Sequence of chain 2.A:
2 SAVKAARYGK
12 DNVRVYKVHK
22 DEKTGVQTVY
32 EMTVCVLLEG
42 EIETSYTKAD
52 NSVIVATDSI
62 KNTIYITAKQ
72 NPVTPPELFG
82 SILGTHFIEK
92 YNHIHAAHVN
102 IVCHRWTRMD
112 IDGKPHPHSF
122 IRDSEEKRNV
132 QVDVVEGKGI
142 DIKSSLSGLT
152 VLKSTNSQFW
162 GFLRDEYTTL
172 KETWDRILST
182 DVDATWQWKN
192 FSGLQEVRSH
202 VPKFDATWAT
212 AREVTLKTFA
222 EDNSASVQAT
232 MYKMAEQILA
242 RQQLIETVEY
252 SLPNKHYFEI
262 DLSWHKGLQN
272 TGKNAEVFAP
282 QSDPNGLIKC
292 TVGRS

The small molecule below binds the protein below.
Small molecule (SMILES): O=c1[nH]c(=O)c2nn[nH]c2[nH]1

Sequence of chain 1.A:
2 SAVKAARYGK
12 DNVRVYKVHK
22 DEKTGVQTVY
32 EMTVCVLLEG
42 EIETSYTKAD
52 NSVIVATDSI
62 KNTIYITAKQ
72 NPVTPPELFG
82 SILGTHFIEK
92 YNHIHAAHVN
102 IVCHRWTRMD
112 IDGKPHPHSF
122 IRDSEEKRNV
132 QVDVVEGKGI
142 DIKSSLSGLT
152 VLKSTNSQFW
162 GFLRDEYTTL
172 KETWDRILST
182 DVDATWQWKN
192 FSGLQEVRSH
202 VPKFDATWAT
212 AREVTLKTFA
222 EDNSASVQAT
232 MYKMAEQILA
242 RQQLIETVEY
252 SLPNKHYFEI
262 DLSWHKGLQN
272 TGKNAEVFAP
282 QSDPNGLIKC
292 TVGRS

Binding-site contacts:
Ligand atom N3 contacts residue ARG177 of chain 2.A at 3.0 Å (salt-bridge).
Ligand atom O6 contacts residue TYR9 of chain 1.A at 3.8 Å.
Ligand atom O2 contacts residue VAL228 of chain 2.A at 2.9 Å (h-bond).
Ligand atom N9 contacts residue THR58 of chain 1.A at 4.0 Å.
Ligand atom C5 contacts residue PHE160 of chain 2.A at 3.4 Å (hydrophobic).
Ligand atom N1 contacts residue GLN229 of chain 2.A at 2.9 Å (h-bond).
Ligand atom C6 contacts residue GLN229 of chain 2.A at 3.6 Å.
Ligand atom N3 contacts residue ASN255 of chain 2.A at 3.4 Å (h-bond).
Ligand atom N7 contacts residue PHE160 of chain 2.A at 3.7 Å.
Ligand atom O6 contacts residue GLN229 of chain 2.A at 2.9 Å (h-bond).
Ligand atom N7 contacts residue THR58 of chain 1.A at 2.8 Å (h-bond).
Ligand atom N8 contacts residue THR58 of chain 1.A at 3.3 Å (h-bond).
Ligand atom C2 contacts residue VAL228 of chain 2.A at 4.0 Å (hydrophobic).
Ligand atom O6 contacts residue PHE160 of chain 2.A at 4.1 Å.
Ligand atom O6 contacts residue ILE55 of chain 1.A at 3.5 Å.
Ligand atom N8 contacts residue ASP59 of chain 1.A at 3.9 Å.
Ligand atom N8 contacts residue LEU171 of chain 2.A at 3.8 Å.
Ligand atom O2 contacts residue PHE160 of chain 2.A at 3.9 Å.
Ligand atom N9 contacts residue PHE160 of chain 2.A at 3.5 Å.
Ligand atom C5 contacts residue THR58 of chain 1.A at 4.0 Å.
Ligand atom C2 contacts residue GLN229 of chain 2.A at 3.8 Å.
Ligand atom N8 contacts residue PHE160 of chain 2.A at 3.7 Å.
Ligand atom C4 contacts residue ARG177 of chain 2.A at 3.8 Å.
Ligand atom O2 contacts residue GLN229 of chain 2.A at 3.8 Å.
Ligand atom C6 contacts residue PHE160 of chain 2.A at 3.6 Å (hydrophobic).
Ligand atom O2 contacts residue ARG177 of chain 2.A at 2.8 Å (salt-bridge).
Ligand atom C4 contacts residue PHE160 of chain 2.A at 3.4 Å (hydrophobic).
Ligand atom N9 contacts residue LEU171 of chain 2.A at 4.0 Å.
Ligand atom C2 contacts residue PHE160 of chain 2.A at 3.6 Å (hydrophobic).
Ligand atom C2 contacts residue ASN255 of chain 2.A at 3.9 Å.
Ligand atom N7 contacts residue ALA57 of chain 1.A at 3.6 Å.
Ligand atom O2 contacts residue ASN255 of chain 2.A at 4.1 Å.
Ligand atom N9 contacts residue ARG177 of chain 2.A at 4.0 Å.
Ligand atom O6 contacts residue THR58 of chain 1.A at 3.8 Å.
Ligand atom O2 contacts residue SER227 of chain 2.A at 3.6 Å.
Ligand atom C4 contacts residue ASN255 of chain 2.A at 3.9 Å.
Ligand atom N8 contacts residue ALA57 of chain 1.A at 3.8 Å.
Ligand atom C2 contacts residue ARG177 of chain 2.A at 3.5 Å.
Ligand atom N3 contacts residue PHE160 of chain 2.A at 3.7 Å.
Ligand atom N1 contacts residue PHE160 of chain 2.A at 3.6 Å.